Binding-site contacts:
Ligand atom CAG contacts residue VAL59 of chain 1.F at 3.6 Å (hydrophobic).
Ligand atom CAF contacts residue PHE62 of chain 1.F at 4.0 Å (hydrophobic).
Ligand atom CAY contacts residue VAL169 of chain 1.F at 3.8 Å (hydrophobic).
Ligand atom CAS contacts residue PHE44 of chain 1.F at 3.9 Å (hydrophobic).
Ligand atom CAK contacts residue ALA166 of chain 1.F at 3.8 Å (hydrophobic).
Ligand atom CAG contacts residue TYR63 of chain 1.F at 4.0 Å (hydrophobic).
Ligand atom CAG contacts residue ILE48 of chain 1.F at 4.0 Å (hydrophobic).
Ligand atom CAZ contacts residue VAL169 of chain 1.F at 3.9 Å (hydrophobic).
Ligand atom OAW contacts residue LEU201 of chain 1.F at 3.5 Å.
Ligand atom CAN contacts residue LEU201 of chain 1.F at 3.7 Å (hydrophobic).
Ligand atom CAX contacts residue TYR63 of chain 1.F at 3.8 Å (hydrophobic).
Ligand atom CAN contacts residue LEU173 of chain 1.F at 3.7 Å (hydrophobic).
Ligand atom CAJ contacts residue VAL169 of chain 1.F at 3.7 Å (hydrophobic).
Ligand atom OAV contacts residue LEU173 of chain 1.F at 3.8 Å.
Ligand atom CAA contacts residue TYR266 of chain 1.F at 3.2 Å (hydrophobic).
Ligand atom CAO contacts residue TYR63 of chain 1.F at 3.4 Å (hydrophobic).
Ligand atom NAU contacts residue VAL169 of chain 1.F at 4.0 Å.
Ligand atom CAR contacts residue ARG67 of chain 1.F at 3.5 Å.
Ligand atom CAF contacts residue LEU66 of chain 1.F at 3.7 Å (hydrophobic).
Ligand atom CAA contacts residue PHE177 of chain 1.F at 3.9 Å (hydrophobic).
Ligand atom CAE contacts residue VAL59 of chain 1.F at 3.7 Å (hydrophobic).
Ligand atom CAZ contacts residue LEU201 of chain 1.F at 3.7 Å (hydrophobic).
Ligand atom CAI contacts residue PHE44 of chain 1.F at 3.9 Å (hydrophobic).
Ligand atom CAJ contacts residue ALA166 of chain 1.F at 4.0 Å (hydrophobic).
Ligand atom CAR contacts residue ASP70 of chain 1.F at 3.9 Å.
Ligand atom CAA contacts residue SER174 of chain 1.F at 3.5 Å.
Ligand atom CAA contacts residue GLY170 of chain 1.F at 3.4 Å.
Ligand atom CAI contacts residue TYR63 of chain 1.F at 3.9 Å (hydrophobic).
Ligand atom CAE contacts residue LEU173 of chain 1.F at 3.8 Å (hydrophobic).
Ligand atom CAH contacts residue TYR63 of chain 1.F at 3.9 Å (hydrophobic).
Ligand atom CAE contacts residue TYR63 of chain 1.F at 3.7 Å (hydrophobic).
Ligand atom OAV contacts residue GLY170 of chain 1.F at 3.4 Å.
Ligand atom CAF contacts residue TYR63 of chain 1.F at 3.6 Å (hydrophobic).
Ligand atom CAH contacts residue VAL169 of chain 1.F at 3.6 Å (hydrophobic).
Ligand atom CAP contacts residue ARG67 of chain 1.F at 3.5 Å.
Ligand atom CAK contacts residue VAL169 of chain 1.F at 3.8 Å (hydrophobic).
Ligand atom CAI contacts residue PHE278 of chain 1.F at 3.8 Å (hydrophobic).
Ligand atom CAL contacts residue MET197 of chain 1.F at 3.8 Å (hydrophobic).
Ligand atom CAG contacts residue PHE278 of chain 1.F at 3.7 Å (hydrophobic).
Ligand atom CBA contacts residue VAL169 of chain 1.F at 3.9 Å (hydrophobic).

This protein binds this small molecule.
Small molecule (SMILES): COCCCOc1ccc(C#C[C@@]2(O)CN3CCC2CC3)c(Cc2ccccc2)n1

Sequence of chain 1.F:
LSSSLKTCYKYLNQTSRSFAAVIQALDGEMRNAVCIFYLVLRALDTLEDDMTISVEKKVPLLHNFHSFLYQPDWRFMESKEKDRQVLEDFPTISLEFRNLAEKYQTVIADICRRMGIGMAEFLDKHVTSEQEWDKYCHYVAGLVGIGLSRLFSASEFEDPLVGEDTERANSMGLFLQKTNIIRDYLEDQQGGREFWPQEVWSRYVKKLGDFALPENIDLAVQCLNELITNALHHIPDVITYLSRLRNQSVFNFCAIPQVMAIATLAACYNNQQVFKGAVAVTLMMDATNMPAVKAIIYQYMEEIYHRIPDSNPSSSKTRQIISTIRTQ